A protein and the small-molecule ligand that binds it are described below.
Small molecule (SMILES): O=C(NC(=O)c1ccccc1)N[C@@H]1O[C@H](CO)[C@@H](O)[C@H](O)[C@H]1O

Sequence of chain 2.A:
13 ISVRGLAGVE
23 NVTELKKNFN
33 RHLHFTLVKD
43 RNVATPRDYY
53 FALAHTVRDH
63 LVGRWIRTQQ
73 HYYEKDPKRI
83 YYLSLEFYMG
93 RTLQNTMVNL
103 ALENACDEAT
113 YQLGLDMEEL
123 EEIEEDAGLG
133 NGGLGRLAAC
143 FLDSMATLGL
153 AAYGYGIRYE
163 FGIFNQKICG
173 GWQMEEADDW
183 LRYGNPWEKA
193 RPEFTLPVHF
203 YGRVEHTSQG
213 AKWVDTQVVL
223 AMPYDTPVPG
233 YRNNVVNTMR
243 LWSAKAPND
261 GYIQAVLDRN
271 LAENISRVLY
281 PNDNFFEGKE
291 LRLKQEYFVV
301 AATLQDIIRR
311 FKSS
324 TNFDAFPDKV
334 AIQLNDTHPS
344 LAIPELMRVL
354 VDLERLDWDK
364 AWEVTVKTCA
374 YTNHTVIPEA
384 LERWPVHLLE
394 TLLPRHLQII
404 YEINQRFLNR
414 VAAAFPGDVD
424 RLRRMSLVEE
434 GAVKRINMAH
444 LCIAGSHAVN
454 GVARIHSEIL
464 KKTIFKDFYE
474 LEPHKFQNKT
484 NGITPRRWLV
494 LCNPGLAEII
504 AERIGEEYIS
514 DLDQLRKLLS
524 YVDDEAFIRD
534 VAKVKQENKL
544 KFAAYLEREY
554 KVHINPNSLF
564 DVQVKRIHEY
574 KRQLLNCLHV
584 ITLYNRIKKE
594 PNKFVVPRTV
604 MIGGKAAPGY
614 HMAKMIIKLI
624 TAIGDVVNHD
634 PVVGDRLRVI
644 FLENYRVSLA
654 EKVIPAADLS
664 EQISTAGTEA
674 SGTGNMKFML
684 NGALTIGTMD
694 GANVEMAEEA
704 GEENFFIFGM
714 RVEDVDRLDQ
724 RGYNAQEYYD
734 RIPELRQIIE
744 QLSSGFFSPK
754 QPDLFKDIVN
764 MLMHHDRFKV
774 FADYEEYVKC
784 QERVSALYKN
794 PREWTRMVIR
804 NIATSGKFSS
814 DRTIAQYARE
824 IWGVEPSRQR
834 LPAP

Sequence of chain 1.A:
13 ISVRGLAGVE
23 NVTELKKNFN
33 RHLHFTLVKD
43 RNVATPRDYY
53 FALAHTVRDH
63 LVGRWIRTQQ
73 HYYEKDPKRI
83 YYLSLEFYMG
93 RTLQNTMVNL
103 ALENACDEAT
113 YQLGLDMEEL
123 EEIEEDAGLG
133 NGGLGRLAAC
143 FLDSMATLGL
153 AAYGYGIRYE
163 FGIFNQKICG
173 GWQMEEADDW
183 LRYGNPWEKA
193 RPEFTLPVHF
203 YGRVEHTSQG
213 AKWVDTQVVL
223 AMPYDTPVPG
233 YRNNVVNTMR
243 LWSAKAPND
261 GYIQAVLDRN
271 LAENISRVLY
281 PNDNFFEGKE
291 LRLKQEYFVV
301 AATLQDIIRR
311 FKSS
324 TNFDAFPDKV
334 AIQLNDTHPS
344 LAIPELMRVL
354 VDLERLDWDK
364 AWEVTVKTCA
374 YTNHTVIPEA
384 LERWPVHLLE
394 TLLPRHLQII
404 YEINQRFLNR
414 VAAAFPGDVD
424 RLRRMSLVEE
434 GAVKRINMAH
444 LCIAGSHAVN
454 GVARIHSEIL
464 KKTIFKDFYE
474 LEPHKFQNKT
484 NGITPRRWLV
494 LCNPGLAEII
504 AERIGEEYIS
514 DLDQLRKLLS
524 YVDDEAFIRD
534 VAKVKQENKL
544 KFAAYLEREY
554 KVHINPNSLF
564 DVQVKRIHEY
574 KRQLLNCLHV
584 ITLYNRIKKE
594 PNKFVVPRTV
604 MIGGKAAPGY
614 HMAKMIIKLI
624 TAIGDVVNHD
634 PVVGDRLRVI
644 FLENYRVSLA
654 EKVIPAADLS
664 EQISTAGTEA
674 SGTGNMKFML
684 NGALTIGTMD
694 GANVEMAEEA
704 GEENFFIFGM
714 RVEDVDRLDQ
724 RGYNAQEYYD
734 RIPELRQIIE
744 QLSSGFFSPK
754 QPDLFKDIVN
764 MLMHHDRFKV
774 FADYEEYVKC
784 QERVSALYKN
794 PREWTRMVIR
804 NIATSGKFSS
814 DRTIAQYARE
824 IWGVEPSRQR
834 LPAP

Binding-site contacts:
Ligand atom C13 contacts residue TRP189 of chain 1.A at 3.1 Å (hydrophobic).
Ligand atom C8 contacts residue ARG60 of chain 1.A at 3.4 Å.
Ligand atom C11 contacts residue VAL64 of chain 1.A at 3.6 Å (hydrophobic).
Ligand atom O8 contacts residue PHE37 of chain 2.A at 3.8 Å.
Ligand atom O3 contacts residue HIS57 of chain 2.A at 2.9 Å (h-bond).
Ligand atom C3 contacts residue BZD1 of chain 2.C at 3.8 Å.
Ligand atom C12 contacts residue ARG60 of chain 1.A at 3.4 Å.
Ligand atom C11 contacts residue ARG60 of chain 1.A at 3.3 Å.
Ligand atom C13 contacts residue ARG60 of chain 1.A at 3.9 Å.
Ligand atom C14 contacts residue PRO188 of chain 1.A at 3.6 Å (hydrophobic).
Ligand atom C13 contacts residue PRO229 of chain 1.A at 3.8 Å (hydrophobic).
Ligand atom O8 contacts residue ARG60 of chain 1.A at 3.2 Å (salt-bridge).
Ligand atom C10 contacts residue ARG60 of chain 1.A at 3.5 Å.
Ligand atom N2 contacts residue LYS191 of chain 1.A at 3.8 Å.
Ligand atom C14 contacts residue ARG60 of chain 1.A at 3.8 Å.
Ligand atom N2 contacts residue ARG60 of chain 1.A at 3.6 Å.
Ligand atom C12 contacts residue TRP67 of chain 1.A at 3.6 Å (hydrophobic).
Ligand atom O6 contacts residue LYS191 of chain 1.A at 3.4 Å (salt-bridge).
Ligand atom C7 contacts residue LYS191 of chain 1.A at 3.8 Å.
Ligand atom C7 contacts residue GLU190 of chain 1.A at 3.4 Å.
Ligand atom O5 contacts residue LYS191 of chain 1.A at 3.5 Å.
Ligand atom O4 contacts residue HIS57 of chain 2.A at 3.0 Å.
Ligand atom O2 contacts residue BZD1 of chain 2.C at 3.0 Å (h-bond).
Ligand atom C9 contacts residue ARG60 of chain 1.A at 3.5 Å.
Ligand atom O5 contacts residue THR38 of chain 2.A at 3.7 Å.
Ligand atom C13 contacts residue TRP67 of chain 1.A at 3.8 Å (hydrophobic).
Ligand atom C14 contacts residue TRP189 of chain 1.A at 3.5 Å (hydrophobic).
Ligand atom C2 contacts residue THR38 of chain 2.A at 3.9 Å.
Ligand atom O8 contacts residue VAL40 of chain 2.A at 3.7 Å.
Ligand atom C10 contacts residue VAL40 of chain 2.A at 3.6 Å (hydrophobic).
Ligand atom O7 contacts residue GLU190 of chain 1.A at 3.1 Å (salt-bridge).
Ligand atom C14 contacts residue GLU190 of chain 1.A at 3.5 Å.
Ligand atom O2 contacts residue ARG60 of chain 1.A at 3.7 Å.
Ligand atom N2 contacts residue GLU190 of chain 1.A at 2.9 Å (salt-bridge).
Ligand atom O3 contacts residue BZD1 of chain 2.C at 3.0 Å (h-bond).
Ligand atom C4 contacts residue HIS57 of chain 2.A at 3.5 Å.
Ligand atom O8 contacts residue THR38 of chain 2.A at 3.4 Å (h-bond).
Ligand atom N1 contacts residue THR38 of chain 2.A at 3.5 Å (h-bond).
Ligand atom C12 contacts residue PRO229 of chain 1.A at 3.8 Å (hydrophobic).
Ligand atom O6 contacts residue LEU39 of chain 2.A at 3.1 Å.